Binding-site contacts:
Ligand atom C6C contacts residue ARG90 of chain 1.R at 4.0 Å.

Sequence of chain 1.R:
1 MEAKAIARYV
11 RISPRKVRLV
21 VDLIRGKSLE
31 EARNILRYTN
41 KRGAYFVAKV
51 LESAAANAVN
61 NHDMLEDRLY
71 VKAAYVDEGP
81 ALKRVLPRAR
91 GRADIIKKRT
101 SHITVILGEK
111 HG

This small molecule binds to this protein.
Small molecule (SMILES): CC[C@H]1OC(=O)C[C@@H](O)[C@H](C)[C@@H](O[C@@H]2O[C@H](C)[C@@H](O[C@H]3C[C@@](C)(O)[C@@H](O)[C@H](C)O3)[C@H](N(C)C)[C@H]2O)[C@@H](CC=O)C[C@@H](C)C(=O)/C=C/C(C)=C/[C@@H]1CO[C@@H]1O[C@H](C)[C@@H](O)[C@@H](OC)[C@H]1OC